Sequence of chain 1.A:
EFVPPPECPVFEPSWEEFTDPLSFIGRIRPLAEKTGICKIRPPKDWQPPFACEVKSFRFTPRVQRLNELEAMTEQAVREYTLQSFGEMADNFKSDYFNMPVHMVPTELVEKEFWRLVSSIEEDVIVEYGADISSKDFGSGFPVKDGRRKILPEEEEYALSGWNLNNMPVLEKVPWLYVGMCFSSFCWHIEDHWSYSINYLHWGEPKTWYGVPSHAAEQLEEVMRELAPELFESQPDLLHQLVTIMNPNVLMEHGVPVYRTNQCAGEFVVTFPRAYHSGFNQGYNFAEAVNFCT

Binding-site contacts:
Ligand atom C2 contacts residue MN1 of chain 1.C at 3.0 Å.
Ligand atom O1 contacts residue HIS313 of chain 1.A at 3.2 Å (h-bond).
Ligand atom O5 contacts residue HIS313 of chain 1.A at 3.5 Å (h-bond).
Ligand atom C1 contacts residue ASN235 of chain 1.A at 4.0 Å.
Ligand atom O3 contacts residue TYR151 of chain 1.A at 2.5 Å (h-bond).
Ligand atom O2 contacts residue SER233 of chain 1.A at 4.2 Å.
Ligand atom C2 contacts residue TRP245 of chain 1.A at 4.1 Å (hydrophobic).
Ligand atom C1 contacts residue HIS313 of chain 1.A at 4.0 Å.
Ligand atom O2 contacts residue TRP245 of chain 1.A at 3.5 Å.
Ligand atom O1 contacts residue SER233 of chain 1.A at 3.0 Å (h-bond).
Ligand atom C4 contacts residue PHE222 of chain 1.A at 3.7 Å (hydrophobic).
Ligand atom O5 contacts residue PHE222 of chain 1.A at 4.0 Å.
Ligand atom O3 contacts residue PHE222 of chain 1.A at 3.3 Å.
Ligand atom O2 contacts residue MN1 of chain 1.C at 4.1 Å.
Ligand atom O1 contacts residue GLU227 of chain 1.A at 3.2 Å (salt-bridge).
Ligand atom C1 contacts residue TRP245 of chain 1.A at 3.8 Å (hydrophobic).
Ligand atom O2 contacts residue ALA325 of chain 1.A at 3.4 Å.
Ligand atom O4 contacts residue PHE222 of chain 1.A at 3.7 Å.
Ligand atom C5 contacts residue TYR214 of chain 1.A at 3.7 Å (hydrophobic).
Ligand atom C5 contacts residue PHE222 of chain 1.A at 3.4 Å (hydrophobic).
Ligand atom O5 contacts residue MN1 of chain 1.C at 2.3 Å.
Ligand atom O4 contacts residue LYS243 of chain 1.A at 2.8 Å (salt-bridge).
Ligand atom O1 contacts residue MN1 of chain 1.C at 2.1 Å.
Ligand atom O3 contacts residue TYR214 of chain 1.A at 3.5 Å.
Ligand atom O4 contacts residue ASN235 of chain 1.A at 4.0 Å.
Ligand atom O2 contacts residue ASN235 of chain 1.A at 3.0 Å (h-bond).
Ligand atom O4 contacts residue TYR214 of chain 1.A at 4.1 Å.
Ligand atom C2 contacts residue HIS313 of chain 1.A at 4.1 Å.
Ligand atom C3 contacts residue ASN235 of chain 1.A at 3.6 Å.
Ligand atom C2 contacts residue HIS225 of chain 1.A at 4.2 Å.
Ligand atom O4 contacts residue TYR151 of chain 1.A at 3.1 Å (h-bond).
Ligand atom C1 contacts residue ALA325 of chain 1.A at 4.2 Å (hydrophobic).
Ligand atom C5 contacts residue LYS243 of chain 1.A at 3.8 Å.
Ligand atom O5 contacts residue HIS225 of chain 1.A at 3.0 Å (h-bond).
Ligand atom O3 contacts residue LYS243 of chain 1.A at 4.1 Å.
Ligand atom C4 contacts residue TYR214 of chain 1.A at 3.9 Å (hydrophobic).
Ligand atom C1 contacts residue SER233 of chain 1.A at 4.0 Å.
Ligand atom C1 contacts residue MN1 of chain 1.C at 2.9 Å.
Ligand atom C3 contacts residue TRP245 of chain 1.A at 4.0 Å (hydrophobic).
Ligand atom C5 contacts residue TYR151 of chain 1.A at 3.2 Å (hydrophobic).

The protein below binds the small molecule below.
Small molecule (SMILES): O=C(O)CCC(=O)C(=O)O